Sequence of chain 1.B:
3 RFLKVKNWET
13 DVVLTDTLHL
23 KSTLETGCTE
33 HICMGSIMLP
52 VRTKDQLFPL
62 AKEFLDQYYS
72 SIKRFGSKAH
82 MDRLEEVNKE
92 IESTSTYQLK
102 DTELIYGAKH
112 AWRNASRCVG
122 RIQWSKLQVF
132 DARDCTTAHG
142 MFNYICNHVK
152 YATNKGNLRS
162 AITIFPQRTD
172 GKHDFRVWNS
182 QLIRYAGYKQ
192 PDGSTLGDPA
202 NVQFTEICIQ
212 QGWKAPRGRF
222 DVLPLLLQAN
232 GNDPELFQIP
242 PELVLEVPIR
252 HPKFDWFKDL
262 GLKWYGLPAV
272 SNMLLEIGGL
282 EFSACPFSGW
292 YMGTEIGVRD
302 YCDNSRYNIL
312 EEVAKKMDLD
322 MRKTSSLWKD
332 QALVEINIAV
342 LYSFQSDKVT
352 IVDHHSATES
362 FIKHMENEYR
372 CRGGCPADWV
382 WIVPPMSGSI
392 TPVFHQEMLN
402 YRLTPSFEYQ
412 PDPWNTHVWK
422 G

Sequence of chain 1.A:
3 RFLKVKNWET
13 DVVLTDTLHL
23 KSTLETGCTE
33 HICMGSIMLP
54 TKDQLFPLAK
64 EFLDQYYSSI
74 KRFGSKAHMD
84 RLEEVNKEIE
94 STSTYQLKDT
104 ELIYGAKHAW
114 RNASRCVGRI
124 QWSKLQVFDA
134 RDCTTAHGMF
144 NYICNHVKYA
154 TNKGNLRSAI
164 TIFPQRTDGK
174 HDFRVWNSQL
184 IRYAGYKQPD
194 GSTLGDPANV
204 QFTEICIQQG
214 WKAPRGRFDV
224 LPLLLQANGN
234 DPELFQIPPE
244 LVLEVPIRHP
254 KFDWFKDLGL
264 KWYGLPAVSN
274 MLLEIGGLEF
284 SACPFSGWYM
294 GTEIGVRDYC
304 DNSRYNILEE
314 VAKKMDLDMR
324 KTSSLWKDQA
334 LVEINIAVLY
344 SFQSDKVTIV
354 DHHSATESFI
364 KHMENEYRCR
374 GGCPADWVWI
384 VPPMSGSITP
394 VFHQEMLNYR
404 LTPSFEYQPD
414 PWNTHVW

Binding-site contacts:
Ligand atom C25 contacts residue TRP10 of chain 1.A at 3.7 Å (hydrophobic).
Ligand atom C26 contacts residue MET40 of chain 1.B at 3.9 Å (hydrophobic).
Ligand atom C03 contacts residue PRO269 of chain 1.B at 3.9 Å (hydrophobic).
Ligand atom C12 contacts residue GLN182 of chain 1.B at 3.6 Å.
Ligand atom O09 contacts residue VAL271 of chain 1.B at 3.2 Å.
Ligand atom C17 contacts residue HEM1 of chain 1.H at 3.2 Å.
Ligand atom C07 contacts residue HEM1 of chain 1.H at 3.5 Å.
Ligand atom O09 contacts residue HEM1 of chain 1.H at 3.6 Å.
Ligand atom C14 contacts residue VAL271 of chain 1.B at 3.6 Å (hydrophobic).
Ligand atom C21 contacts residue MET40 of chain 1.B at 3.6 Å (hydrophobic).
Ligand atom C03 contacts residue HEM1 of chain 1.H at 3.5 Å.
Ligand atom C15 contacts residue HEM1 of chain 1.H at 3.7 Å.
Ligand atom F23 contacts residue LEU41 of chain 1.B at 3.0 Å.
Ligand atom N11 contacts residue HEM1 of chain 1.H at 3.6 Å (h-bond).
Ligand atom C05 contacts residue VAL271 of chain 1.B at 3.8 Å (hydrophobic).
Ligand atom C07 contacts residue PHE288 of chain 1.B at 3.6 Å (hydrophobic).
Ligand atom C20 contacts residue TRP382 of chain 1.B at 3.7 Å (hydrophobic).
Ligand atom C08 contacts residue GLU296 of chain 1.B at 3.2 Å.
Ligand atom C08 contacts residue HEM1 of chain 1.H at 3.3 Å.
Ligand atom N02 contacts residue TYR292 of chain 1.B at 3.7 Å.
Ligand atom C20 contacts residue MET40 of chain 1.B at 3.7 Å (hydrophobic).
Ligand atom N02 contacts residue HEM1 of chain 1.H at 3.4 Å.
Ligand atom C22 contacts residue TYR410 of chain 1.B at 3.8 Å (hydrophobic).
Ligand atom N01 contacts residue GLU296 of chain 1.B at 2.6 Å (salt-bridge).
Ligand atom C20 contacts residue TYR410 of chain 1.B at 3.7 Å (hydrophobic).
Ligand atom N11 contacts residue GLN182 of chain 1.B at 3.5 Å (h-bond).
Ligand atom N18 contacts residue HEM1 of chain 1.H at 2.6 Å (h-bond).
Ligand atom C13 contacts residue HEM1 of chain 1.H at 3.2 Å.
Ligand atom C02 contacts residue HEM1 of chain 1.H at 3.6 Å.
Ligand atom C24 contacts residue TRP10 of chain 1.A at 3.5 Å (hydrophobic).
Ligand atom C14 contacts residue HEM1 of chain 1.H at 3.5 Å.
Ligand atom F23 contacts residue MET40 of chain 1.B at 3.8 Å.
Ligand atom C02 contacts residue TRP291 of chain 1.B at 3.7 Å (hydrophobic).
Ligand atom C12 contacts residue HEM1 of chain 1.H at 3.1 Å.
Ligand atom C19 contacts residue HEM1 of chain 1.H at 3.6 Å.
Ligand atom N02 contacts residue TRP291 of chain 1.B at 2.7 Å (h-bond).
Ligand atom C02 contacts residue GLU296 of chain 1.B at 3.5 Å.
Ligand atom C13 contacts residue VAL271 of chain 1.B at 3.6 Å (hydrophobic).
Ligand atom N02 contacts residue GLU296 of chain 1.B at 2.7 Å (salt-bridge).
Ligand atom C06 contacts residue GLU296 of chain 1.B at 3.4 Å.

The small molecule below binds the protein below.
Small molecule (SMILES): Cc1cc(N)nc(COc2cncc(CNCCc3cccc(F)c3)c2)c1